Binding-site contacts:
Ligand atom C2 contacts residue HIS170 of chain 1.A at 4.4 Å.
Ligand atom C5 contacts residue ASN167 of chain 1.A at 3.8 Å.
Ligand atom O5 contacts residue SER169 of chain 1.A at 4.0 Å.
Ligand atom C7 contacts residue GLU151 of chain 1.A at 4.4 Å.
Ligand atom C3 contacts residue ASN167 of chain 1.A at 3.9 Å.
Ligand atom O7 contacts residue ALA152 of chain 1.A at 3.6 Å.
Ligand atom C8 contacts residue ASP114 of chain 1.A at 4.2 Å.
Ligand atom C5 contacts residue SER169 of chain 1.A at 4.1 Å.
Ligand atom C1 contacts residue ASN167 of chain 1.A at 1.5 Å.
Ligand atom C7 contacts residue HIS115 of chain 1.A at 4.3 Å.
Ligand atom C2 contacts residue GLU151 of chain 1.A at 4.4 Å.
Ligand atom C7 contacts residue ASN167 of chain 1.A at 3.2 Å.
Ligand atom O5 contacts residue ASN167 of chain 1.A at 2.4 Å (h-bond).
Ligand atom C6 contacts residue SER169 of chain 1.A at 3.7 Å.
Ligand atom O6 contacts residue SER169 of chain 1.A at 3.3 Å (h-bond).
Ligand atom O7 contacts residue GLU151 of chain 1.A at 3.5 Å.
Ligand atom C8 contacts residue ASN167 of chain 1.A at 4.4 Å.
Ligand atom C8 contacts residue SER154 of chain 1.A at 3.8 Å.
Ligand atom N2 contacts residue ASN167 of chain 1.A at 3.0 Å (h-bond).
Ligand atom C8 contacts residue GLU151 of chain 1.A at 4.4 Å.
Ligand atom O7 contacts residue ASN167 of chain 1.A at 3.0 Å (h-bond).
Ligand atom O6 contacts residue TYR172 of chain 1.A at 3.8 Å.
Ligand atom C8 contacts residue LEU113 of chain 1.A at 3.8 Å (hydrophobic).
Ligand atom C2 contacts residue ASN167 of chain 1.A at 2.5 Å.
Ligand atom O7 contacts residue HIS170 of chain 1.A at 4.5 Å.
Ligand atom O7 contacts residue LYS116 of chain 1.A at 4.4 Å.
Ligand atom C6 contacts residue TYR172 of chain 1.A at 3.6 Å (hydrophobic).
Ligand atom C1 contacts residue HIS170 of chain 1.A at 4.2 Å.
Ligand atom C8 contacts residue HIS115 of chain 1.A at 2.9 Å.
Ligand atom C4 contacts residue ASN167 of chain 1.A at 4.3 Å.
Ligand atom C7 contacts residue LYS116 of chain 1.A at 4.2 Å.
Ligand atom C1 contacts residue SER169 of chain 1.A at 3.8 Å.
Ligand atom C1 contacts residue TYR219 of chain 1.A at 4.3 Å (hydrophobic).
Ligand atom O5 contacts residue SER169 of chain 1.A at 3.4 Å (h-bond).
Ligand atom O3 contacts residue LYS116 of chain 1.A at 3.4 Å.
Ligand atom O3 contacts residue GLU151 of chain 1.A at 4.1 Å.
Ligand atom C1 contacts residue SER169 of chain 1.A at 4.4 Å.
Ligand atom C8 contacts residue LYS116 of chain 1.A at 4.0 Å.
Ligand atom O5 contacts residue HIS170 of chain 1.A at 3.8 Å.

Sequence of chain 1.A:
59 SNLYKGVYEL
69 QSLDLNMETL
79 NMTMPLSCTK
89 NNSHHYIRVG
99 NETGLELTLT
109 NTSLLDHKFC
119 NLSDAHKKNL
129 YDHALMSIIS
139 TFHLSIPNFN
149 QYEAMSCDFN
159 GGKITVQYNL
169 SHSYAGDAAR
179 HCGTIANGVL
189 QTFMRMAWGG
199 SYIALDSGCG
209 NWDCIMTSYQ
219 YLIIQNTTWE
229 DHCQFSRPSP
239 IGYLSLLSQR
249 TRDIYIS

This small molecule binds to this protein.
Small molecule (SMILES): CC(=O)N[C@H]1[C@H](O[C@H]2[C@H](O)[C@@H](NC(C)=O)CO[C@@H]2CO[C@@H]2O[C@@H](C)[C@@H](O)[C@@H](O)[C@@H]2O)O[C@H](CO)[C@@H](O)[C@@H]1O